Sequence of chain 1.FA:
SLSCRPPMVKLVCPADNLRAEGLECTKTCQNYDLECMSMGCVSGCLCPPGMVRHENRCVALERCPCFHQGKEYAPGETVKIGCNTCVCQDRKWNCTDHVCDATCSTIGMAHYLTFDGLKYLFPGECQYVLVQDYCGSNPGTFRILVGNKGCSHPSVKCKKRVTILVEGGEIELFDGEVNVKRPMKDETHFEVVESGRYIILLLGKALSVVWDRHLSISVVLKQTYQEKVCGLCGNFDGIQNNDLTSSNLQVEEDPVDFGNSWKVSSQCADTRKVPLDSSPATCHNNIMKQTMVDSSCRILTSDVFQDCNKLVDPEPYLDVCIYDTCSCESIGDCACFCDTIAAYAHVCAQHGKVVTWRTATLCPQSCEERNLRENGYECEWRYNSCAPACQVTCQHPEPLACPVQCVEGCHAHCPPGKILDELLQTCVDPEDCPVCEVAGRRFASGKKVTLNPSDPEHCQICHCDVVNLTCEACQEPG

Binding-site contacts:
Ligand atom N2 contacts residue ASN384 of chain 1.FA at 3.0 Å (h-bond).
Ligand atom C6 contacts residue PRO388 of chain 1.FA at 3.5 Å (hydrophobic).
Ligand atom O5 contacts residue ASN384 of chain 1.FA at 2.2 Å (h-bond).
Ligand atom O7 contacts residue TYR377 of chain 1.Y at 4.2 Å.
Ligand atom O7 contacts residue ASN384 of chain 1.FA at 3.2 Å (h-bond).
Ligand atom C6 contacts residue ALA387 of chain 1.FA at 4.5 Å (hydrophobic).
Ligand atom C3 contacts residue ASN384 of chain 1.FA at 3.8 Å.
Ligand atom C8 contacts residue TYR377 of chain 1.Y at 3.2 Å (hydrophobic).
Ligand atom O6 contacts residue PRO388 of chain 1.FA at 3.5 Å.
Ligand atom C8 contacts residue ASN384 of chain 1.FA at 4.4 Å.
Ligand atom C2 contacts residue ASN384 of chain 1.FA at 2.5 Å.
Ligand atom O5 contacts residue ALA387 of chain 1.FA at 4.0 Å.
Ligand atom C7 contacts residue ASN384 of chain 1.FA at 3.3 Å.
Ligand atom C4 contacts residue ASN384 of chain 1.FA at 4.2 Å.
Ligand atom C5 contacts residue ASN384 of chain 1.FA at 3.5 Å.
Ligand atom C7 contacts residue TYR377 of chain 1.Y at 4.2 Å (hydrophobic).
Ligand atom C1 contacts residue ASN384 of chain 1.FA at 1.4 Å.

Sequence of chain 1.Y:
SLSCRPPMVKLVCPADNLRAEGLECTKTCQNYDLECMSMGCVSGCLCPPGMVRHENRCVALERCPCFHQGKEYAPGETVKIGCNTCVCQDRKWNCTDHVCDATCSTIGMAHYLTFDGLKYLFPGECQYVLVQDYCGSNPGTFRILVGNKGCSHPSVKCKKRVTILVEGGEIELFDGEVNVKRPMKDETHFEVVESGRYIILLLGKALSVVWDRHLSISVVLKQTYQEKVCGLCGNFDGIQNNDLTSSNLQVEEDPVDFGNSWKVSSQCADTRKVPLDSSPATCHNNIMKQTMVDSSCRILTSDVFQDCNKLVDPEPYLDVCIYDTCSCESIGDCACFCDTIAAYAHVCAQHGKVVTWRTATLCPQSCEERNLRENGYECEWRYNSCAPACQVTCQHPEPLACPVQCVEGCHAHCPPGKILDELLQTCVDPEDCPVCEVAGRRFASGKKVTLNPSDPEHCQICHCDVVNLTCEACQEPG

This protein binds this small molecule.
Small molecule (SMILES): CC(=O)N[C@@H]1[C@@H](O)[C@H](O)[C@@H](CO)O[C@H]1O